This small molecule binds to this protein.
Small molecule (SMILES): CC[C@H]1OC(=O)[C@H](C)C(=O)[C@@H](C)[C@@H](O[C@H]2O[C@@H](C)C[C@@H](N(C)C)[C@H]2O)[C@@H](C)C[C@@H](C)C(=O)/C=C/[C@H]1C

Binding-site contacts:
Ligand atom C23 contacts residue ASN412 of chain 1.B at 3.4 Å.
Ligand atom C24 contacts residue ILE415 of chain 1.B at 3.8 Å (hydrophobic).
Ligand atom C17 contacts residue ASN109 of chain 1.B at 3.7 Å.
Ligand atom C12 contacts residue HIS258 of chain 1.B at 3.3 Å.
Ligand atom C8 contacts residue VAL262 of chain 1.B at 3.8 Å (hydrophobic).
Ligand atom O7 contacts residue VAL199 of chain 1.B at 3.6 Å.
Ligand atom C16 contacts residue GLU114 of chain 1.B at 3.1 Å.
Ligand atom C27 contacts residue ILE415 of chain 1.B at 3.8 Å (hydrophobic).
Ligand atom C28 contacts residue MET414 of chain 1.B at 3.5 Å (hydrophobic).
Ligand atom C27 contacts residue THR267 of chain 1.B at 3.8 Å.
Ligand atom C26 contacts residue ILE415 of chain 1.B at 3.5 Å (hydrophobic).
Ligand atom C5 contacts residue LEU113 of chain 1.B at 3.7 Å (hydrophobic).
Ligand atom O2 contacts residue VAL262 of chain 1.B at 3.6 Å.
Ligand atom C13 contacts residue HIS258 of chain 1.B at 3.3 Å.
Ligand atom C17 contacts residue GLU105 of chain 1.B at 3.1 Å.
Ligand atom O3 contacts residue THR314 of chain 1.B at 3.8 Å.
Ligand atom C1 contacts residue LEU113 of chain 1.B at 3.7 Å (hydrophobic).
Ligand atom C25 contacts residue ILE415 of chain 1.B at 3.6 Å (hydrophobic).
Ligand atom O7 contacts residue GLU266 of chain 1.B at 3.8 Å.
Ligand atom O1 contacts residue THR314 of chain 1.B at 3.6 Å.
Ligand atom N1 contacts residue GLU114 of chain 1.B at 2.8 Å (salt-bridge).
Ligand atom C17 contacts residue GLU114 of chain 1.B at 3.4 Å.
Ligand atom C16 contacts residue TRP94 of chain 1.B at 4.0 Å (hydrophobic).
Ligand atom C9 contacts residue HIS258 of chain 1.B at 3.4 Å.
Ligand atom O2 contacts residue ALA263 of chain 1.B at 3.5 Å.
Ligand atom C6 contacts residue ALA263 of chain 1.B at 3.5 Å (hydrophobic).
Ligand atom C5 contacts residue ILE259 of chain 1.B at 3.9 Å (hydrophobic).
Ligand atom C9 contacts residue ILE259 of chain 1.B at 3.9 Å (hydrophobic).
Ligand atom C18 contacts residue GLU114 of chain 1.B at 3.7 Å.
Ligand atom C9 contacts residue VAL262 of chain 1.B at 3.6 Å (hydrophobic).
Ligand atom C15 contacts residue GLU114 of chain 1.B at 3.4 Å.
Ligand atom O7 contacts residue ILE415 of chain 1.B at 3.6 Å.
Ligand atom C6 contacts residue ILE259 of chain 1.B at 2.8 Å (hydrophobic).
Ligand atom C13 contacts residue MET211 of chain 1.B at 3.7 Å (hydrophobic).
Ligand atom O6 contacts residue GLU114 of chain 1.B at 2.9 Å (salt-bridge).
Ligand atom C2 contacts residue THR314 of chain 1.B at 4.0 Å.
Ligand atom C23 contacts residue MET414 of chain 1.B at 3.9 Å (hydrophobic).
Ligand atom C1 contacts residue ALA263 of chain 1.B at 3.9 Å (hydrophobic).
Ligand atom C1 contacts residue HEM1 of chain 1.E at 3.8 Å.
Ligand atom C20 contacts residue PHE198 of chain 1.B at 3.5 Å (hydrophobic).

Sequence of chain 1.B:
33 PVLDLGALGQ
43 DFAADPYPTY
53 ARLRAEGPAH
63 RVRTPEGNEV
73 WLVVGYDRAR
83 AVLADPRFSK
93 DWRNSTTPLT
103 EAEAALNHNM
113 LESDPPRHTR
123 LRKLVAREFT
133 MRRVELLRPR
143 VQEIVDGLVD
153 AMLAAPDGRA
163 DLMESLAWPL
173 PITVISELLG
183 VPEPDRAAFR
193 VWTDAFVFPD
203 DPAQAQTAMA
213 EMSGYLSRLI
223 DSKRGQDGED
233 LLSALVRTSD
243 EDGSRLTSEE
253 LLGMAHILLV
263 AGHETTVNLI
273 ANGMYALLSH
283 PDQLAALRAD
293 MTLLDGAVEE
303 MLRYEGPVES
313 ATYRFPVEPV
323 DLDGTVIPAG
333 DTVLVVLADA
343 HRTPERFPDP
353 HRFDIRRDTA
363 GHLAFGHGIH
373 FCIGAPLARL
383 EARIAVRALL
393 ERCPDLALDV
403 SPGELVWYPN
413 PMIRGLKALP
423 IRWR